Sequence of chain 4.A:
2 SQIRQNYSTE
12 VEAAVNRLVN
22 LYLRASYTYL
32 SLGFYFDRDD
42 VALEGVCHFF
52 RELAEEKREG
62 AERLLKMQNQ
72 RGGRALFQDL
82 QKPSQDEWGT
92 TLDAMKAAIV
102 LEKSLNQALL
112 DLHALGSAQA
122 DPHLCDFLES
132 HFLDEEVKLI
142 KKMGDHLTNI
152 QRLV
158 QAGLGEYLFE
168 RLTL

This protein binds this small molecule.
Small molecule (SMILES): CCc1cccc(CC)c1O

Binding-site contacts:
Ligand atom C4 contacts residue LEU81 of chain 21.A at 4.1 Å (hydrophobic).
Ligand atom C6 contacts residue ARG59 of chain 4.A at 4.4 Å.
Ligand atom C5 contacts residue DIE1 of chain 4.I at 1.0 Å.
Ligand atom C1 contacts residue ARG59 of chain 4.A at 4.1 Å.
Ligand atom C6 contacts residue DIE1 of chain 4.I at 0.6 Å.
Ligand atom C5 contacts residue SER27 of chain 21.A at 3.9 Å.
Ligand atom C1 contacts residue DIE1 of chain 4.I at 1.4 Å.
Ligand atom C1 contacts residue LEU24 of chain 4.A at 4.4 Å (hydrophobic).
Ligand atom O1 contacts residue ARG59 of chain 4.A at 3.1 Å.
Ligand atom C4 contacts residue LEU24 of chain 21.A at 4.2 Å (hydrophobic).
Ligand atom C8 contacts residue SER27 of chain 4.A at 3.4 Å.
Ligand atom C9 contacts residue DIE1 of chain 4.I at 1.4 Å.
Ligand atom C9 contacts residue GLU63 of chain 4.A at 4.4 Å.
Ligand atom C7 contacts residue DIE1 of chain 4.I at 1.0 Å.
Ligand atom C6 contacts residue SER27 of chain 21.A at 3.9 Å.
Ligand atom C3 contacts residue LEU81 of chain 4.A at 4.1 Å (hydrophobic).
Ligand atom C10 contacts residue SER27 of chain 21.A at 3.2 Å.
Ligand atom O1 contacts residue SER27 of chain 4.A at 4.2 Å.
Ligand atom C4 contacts residue TYR28 of chain 21.A at 4.0 Å (hydrophobic).
Ligand atom C5 contacts residue TYR28 of chain 21.A at 4.0 Å (hydrophobic).
Ligand atom O1 contacts residue ARG59 of chain 21.A at 4.0 Å.
Ligand atom C7 contacts residue LEU24 of chain 4.A at 4.4 Å (hydrophobic).
Ligand atom C2 contacts residue LEU24 of chain 4.A at 4.5 Å (hydrophobic).
Ligand atom C7 contacts residue SER27 of chain 4.A at 3.9 Å.
Ligand atom C10 contacts residue ARG59 of chain 4.A at 3.6 Å.
Ligand atom C9 contacts residue ARG59 of chain 4.A at 3.9 Å.
Ligand atom C8 contacts residue DIE1 of chain 4.I at 0.6 Å.
Ligand atom C7 contacts residue TYR28 of chain 4.A at 4.3 Å (hydrophobic).
Ligand atom C2 contacts residue DIE1 of chain 4.I at 0.8 Å.
Ligand atom C4 contacts residue DIE1 of chain 4.I at 1.1 Å.
Ligand atom C10 contacts residue DIE1 of chain 4.I at 2.4 Å.
Ligand atom C10 contacts residue ARG59 of chain 21.A at 3.2 Å.
Ligand atom C3 contacts residue DIE1 of chain 4.I at 1.0 Å.
Ligand atom O1 contacts residue DIE1 of chain 4.I at 1.7 Å.
Ligand atom C9 contacts residue SER27 of chain 21.A at 3.6 Å.
Ligand atom C10 contacts residue ALA55 of chain 21.A at 3.9 Å (hydrophobic).
Ligand atom C3 contacts residue LEU81 of chain 21.A at 3.9 Å (hydrophobic).

Sequence of chain 21.A:
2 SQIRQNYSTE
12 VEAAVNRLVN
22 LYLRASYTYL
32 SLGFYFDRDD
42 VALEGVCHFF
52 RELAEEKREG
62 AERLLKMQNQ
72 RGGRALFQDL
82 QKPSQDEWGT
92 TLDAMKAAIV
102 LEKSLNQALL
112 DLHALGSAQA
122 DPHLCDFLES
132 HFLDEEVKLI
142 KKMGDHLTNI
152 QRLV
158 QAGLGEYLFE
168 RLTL